A small-molecule ligand and the protein it binds are described below.
Small molecule (SMILES): N[C@@H](CCC(=O)O)C(=O)O

Sequence of chain 1.C:
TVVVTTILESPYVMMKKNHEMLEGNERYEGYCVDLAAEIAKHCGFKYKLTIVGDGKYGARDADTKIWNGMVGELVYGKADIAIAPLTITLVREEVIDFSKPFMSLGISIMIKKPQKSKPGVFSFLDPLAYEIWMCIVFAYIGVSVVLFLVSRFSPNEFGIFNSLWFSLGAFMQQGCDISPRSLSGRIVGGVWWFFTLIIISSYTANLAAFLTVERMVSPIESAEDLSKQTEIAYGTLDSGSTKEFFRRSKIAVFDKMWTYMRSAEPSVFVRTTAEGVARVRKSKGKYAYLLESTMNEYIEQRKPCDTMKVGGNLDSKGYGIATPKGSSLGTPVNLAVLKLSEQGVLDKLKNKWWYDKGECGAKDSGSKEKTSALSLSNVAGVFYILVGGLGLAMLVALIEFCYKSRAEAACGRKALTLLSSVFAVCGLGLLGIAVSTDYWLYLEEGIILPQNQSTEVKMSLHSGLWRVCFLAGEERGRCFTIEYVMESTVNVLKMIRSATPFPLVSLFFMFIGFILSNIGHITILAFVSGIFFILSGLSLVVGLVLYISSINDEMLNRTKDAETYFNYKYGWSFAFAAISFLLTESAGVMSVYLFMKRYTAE

Binding-site contacts:
Ligand atom CB contacts residue MET699 of chain 1.C at 4.0 Å (hydrophobic).
Ligand atom C contacts residue THR471 of chain 1.C at 3.1 Å.
Ligand atom CD contacts residue GLU696 of chain 1.C at 3.3 Å.
Ligand atom N contacts residue PRO469 of chain 1.C at 2.8 Å (h-bond).
Ligand atom CD contacts residue LEU641 of chain 1.C at 3.9 Å (hydrophobic).
Ligand atom CG contacts residue LEU641 of chain 1.C at 3.6 Å (hydrophobic).
Ligand atom OE2 contacts residue THR646 of chain 1.C at 2.6 Å (h-bond).
Ligand atom OE2 contacts residue SER645 of chain 1.C at 2.8 Å (h-bond).
Ligand atom C contacts residue TYR441 of chain 1.C at 3.7 Å (hydrophobic).
Ligand atom CA contacts residue THR471 of chain 1.C at 3.3 Å.
Ligand atom CA contacts residue TYR441 of chain 1.C at 3.9 Å (hydrophobic).
Ligand atom C contacts residue GLU696 of chain 1.C at 4.0 Å.
Ligand atom CG contacts residue TYR441 of chain 1.C at 3.7 Å (hydrophobic).
Ligand atom N contacts residue MET699 of chain 1.C at 3.5 Å.
Ligand atom CG contacts residue SER645 of chain 1.C at 3.8 Å.
Ligand atom O contacts residue THR471 of chain 1.C at 3.3 Å (h-bond).
Ligand atom O contacts residue TYR441 of chain 1.C at 3.1 Å.
Ligand atom N contacts residue GLU696 of chain 1.C at 3.3 Å (salt-bridge).
Ligand atom OE2 contacts residue GLU696 of chain 1.C at 3.5 Å (salt-bridge).
Ligand atom OE1 contacts residue THR646 of chain 1.C at 3.2 Å (h-bond).
Ligand atom O contacts residue LEU470 of chain 1.C at 3.4 Å.
Ligand atom OE1 contacts residue GLU696 of chain 1.C at 3.1 Å (salt-bridge).
Ligand atom OE1 contacts residue LEU641 of chain 1.C at 4.1 Å.
Ligand atom CB contacts residue TYR441 of chain 1.C at 3.5 Å (hydrophobic).
Ligand atom N contacts residue TYR441 of chain 1.C at 3.6 Å.
Ligand atom OXT contacts residue THR471 of chain 1.C at 3.0 Å (h-bond).
Ligand atom N contacts residue TYR723 of chain 1.C at 3.3 Å (h-bond).
Ligand atom CG contacts residue GLY644 of chain 1.C at 4.0 Å.
Ligand atom OE2 contacts residue GLY644 of chain 1.C at 3.7 Å.
Ligand atom CA contacts residue GLU696 of chain 1.C at 3.3 Å.
Ligand atom C contacts residue SER645 of chain 1.C at 4.0 Å.
Ligand atom CA contacts residue PRO469 of chain 1.C at 3.9 Å (hydrophobic).
Ligand atom CD contacts residue THR646 of chain 1.C at 3.2 Å.
Ligand atom N contacts residue THR471 of chain 1.C at 3.8 Å.
Ligand atom C contacts residue PRO469 of chain 1.C at 3.9 Å (hydrophobic).
Ligand atom OXT contacts residue GLU696 of chain 1.C at 3.9 Å.
Ligand atom OXT contacts residue SER645 of chain 1.C at 3.0 Å (h-bond).
Ligand atom CB contacts residue GLU696 of chain 1.C at 4.0 Å.
Ligand atom CD contacts residue SER645 of chain 1.C at 3.5 Å.
Ligand atom O contacts residue PRO469 of chain 1.C at 3.4 Å (h-bond).